Binding-site contacts:
Ligand atom C4 contacts residue LEU16 of chain 1.C at 4.3 Å (hydrophobic).
Ligand atom O1 contacts residue ILE10 of chain 1.C at 3.7 Å.
Ligand atom C5 contacts residue ALA14 of chain 1.D at 4.0 Å (hydrophobic).
Ligand atom C6 contacts residue LEU16 of chain 1.C at 3.6 Å (hydrophobic).
Ligand atom C1 contacts residue ILE10 of chain 1.C at 4.5 Å (hydrophobic).
Ligand atom C3 contacts residue HIS5 of chain 1.F at 3.8 Å.
Ligand atom C4 contacts residue UNK1 of chain 1.K at 3.8 Å.
Ligand atom O1 contacts residue SER9 of chain 1.C at 3.8 Å.
Ligand atom C2 contacts residue CYS6 of chain 1.C at 3.9 Å (hydrophobic).
Ligand atom C2 contacts residue LEU11 of chain 1.D at 3.2 Å (hydrophobic).
Ligand atom C5 contacts residue LEU16 of chain 1.C at 3.3 Å (hydrophobic).
Ligand atom C3 contacts residue UNK1 of chain 1.K at 4.1 Å.
Ligand atom C4 contacts residue LEU11 of chain 1.D at 4.3 Å (hydrophobic).
Ligand atom C6 contacts residue CYS11 of chain 1.C at 3.6 Å (hydrophobic).
Ligand atom C2 contacts residue HIS5 of chain 1.F at 4.3 Å.
Ligand atom O1 contacts residue CYS11 of chain 1.C at 3.2 Å (h-bond).
Ligand atom C5 contacts residue HIS5 of chain 1.F at 4.3 Å.
Ligand atom C3 contacts residue LEU11 of chain 1.D at 3.7 Å (hydrophobic).
Ligand atom C4 contacts residue HIS10 of chain 1.D at 4.4 Å.
Ligand atom C5 contacts residue LEU11 of chain 1.D at 4.5 Å (hydrophobic).
Ligand atom C6 contacts residue LEU11 of chain 1.D at 4.0 Å (hydrophobic).
Ligand atom C1 contacts residue CYS6 of chain 1.C at 3.5 Å (hydrophobic).
Ligand atom C1 contacts residue LEU11 of chain 1.D at 3.4 Å (hydrophobic).
Ligand atom O1 contacts residue LEU11 of chain 1.D at 3.8 Å.
Ligand atom O1 contacts residue CYS6 of chain 1.C at 2.5 Å (h-bond).
Ligand atom C5 contacts residue CYS11 of chain 1.C at 4.3 Å (hydrophobic).
Ligand atom C4 contacts residue ALA14 of chain 1.D at 3.6 Å (hydrophobic).
Ligand atom C4 contacts residue HIS5 of chain 1.F at 3.7 Å.
Ligand atom C1 contacts residue CYS11 of chain 1.C at 4.1 Å (hydrophobic).
Ligand atom C3 contacts residue HIS10 of chain 1.D at 4.4 Å.

Sequence of chain 1.D:
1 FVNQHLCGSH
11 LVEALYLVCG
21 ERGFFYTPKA

The protein below binds the small molecule below.
Small molecule (SMILES): Cc1cccc(O)c1

Sequence of chain 1.C:
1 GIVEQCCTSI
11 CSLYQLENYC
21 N

Sequence of chain 1.F:
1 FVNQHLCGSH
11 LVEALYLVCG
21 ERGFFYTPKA